A small-molecule ligand and the protein it binds are described below.
Small molecule (SMILES): CCCCCCCCCC(=O)OC[C@H]1O[C@H](O[C@H]2O[C@H](CO)[C@@H](O)[C@H](O)[C@H]2O)[C@H](O)[C@@H](O)[C@@H]1O

Binding-site contacts:
Ligand atom C6 contacts residue GLN554 of chain 1.B at 3.9 Å.
Ligand atom CBG contacts residue ILE636 of chain 1.B at 4.2 Å (hydrophobic).
Ligand atom C6 contacts residue PHE561 of chain 1.B at 3.4 Å (hydrophobic).
Ligand atom C6 contacts residue ILE557 of chain 1.B at 4.5 Å (hydrophobic).
Ligand atom C5 contacts residue GLN554 of chain 1.B at 4.5 Å.
Ligand atom O5 contacts residue PHE561 of chain 1.B at 3.0 Å.
Ligand atom CAZ contacts residue PHE561 of chain 1.B at 4.3 Å (hydrophobic).
Ligand atom C1 contacts residue ILE557 of chain 1.B at 4.2 Å (hydrophobic).
Ligand atom CBF contacts residue ALA568 of chain 1.B at 3.6 Å (hydrophobic).
Ligand atom O6 contacts residue SER423 of chain 1.B at 4.3 Å.
Ligand atom CBE contacts residue LEU564 of chain 1.B at 3.8 Å (hydrophobic).
Ligand atom C1 contacts residue PHE561 of chain 1.B at 4.1 Å (hydrophobic).
Ligand atom O5 contacts residue ILE557 of chain 1.B at 4.5 Å.
Ligand atom O6 contacts residue LEU424 of chain 1.B at 3.3 Å (h-bond).
Ligand atom CBG contacts residue ALA568 of chain 1.B at 3.9 Å (hydrophobic).
Ligand atom CBD contacts residue LEU564 of chain 1.B at 4.0 Å (hydrophobic).
Ligand atom C6 contacts residue LEU424 of chain 1.B at 4.2 Å (hydrophobic).
Ligand atom C5 contacts residue PHE561 of chain 1.B at 3.8 Å (hydrophobic).
Ligand atom CAY contacts residue PHE561 of chain 1.B at 4.3 Å (hydrophobic).
Ligand atom CBC contacts residue LEU564 of chain 1.B at 3.7 Å (hydrophobic).

Sequence of chain 1.B:
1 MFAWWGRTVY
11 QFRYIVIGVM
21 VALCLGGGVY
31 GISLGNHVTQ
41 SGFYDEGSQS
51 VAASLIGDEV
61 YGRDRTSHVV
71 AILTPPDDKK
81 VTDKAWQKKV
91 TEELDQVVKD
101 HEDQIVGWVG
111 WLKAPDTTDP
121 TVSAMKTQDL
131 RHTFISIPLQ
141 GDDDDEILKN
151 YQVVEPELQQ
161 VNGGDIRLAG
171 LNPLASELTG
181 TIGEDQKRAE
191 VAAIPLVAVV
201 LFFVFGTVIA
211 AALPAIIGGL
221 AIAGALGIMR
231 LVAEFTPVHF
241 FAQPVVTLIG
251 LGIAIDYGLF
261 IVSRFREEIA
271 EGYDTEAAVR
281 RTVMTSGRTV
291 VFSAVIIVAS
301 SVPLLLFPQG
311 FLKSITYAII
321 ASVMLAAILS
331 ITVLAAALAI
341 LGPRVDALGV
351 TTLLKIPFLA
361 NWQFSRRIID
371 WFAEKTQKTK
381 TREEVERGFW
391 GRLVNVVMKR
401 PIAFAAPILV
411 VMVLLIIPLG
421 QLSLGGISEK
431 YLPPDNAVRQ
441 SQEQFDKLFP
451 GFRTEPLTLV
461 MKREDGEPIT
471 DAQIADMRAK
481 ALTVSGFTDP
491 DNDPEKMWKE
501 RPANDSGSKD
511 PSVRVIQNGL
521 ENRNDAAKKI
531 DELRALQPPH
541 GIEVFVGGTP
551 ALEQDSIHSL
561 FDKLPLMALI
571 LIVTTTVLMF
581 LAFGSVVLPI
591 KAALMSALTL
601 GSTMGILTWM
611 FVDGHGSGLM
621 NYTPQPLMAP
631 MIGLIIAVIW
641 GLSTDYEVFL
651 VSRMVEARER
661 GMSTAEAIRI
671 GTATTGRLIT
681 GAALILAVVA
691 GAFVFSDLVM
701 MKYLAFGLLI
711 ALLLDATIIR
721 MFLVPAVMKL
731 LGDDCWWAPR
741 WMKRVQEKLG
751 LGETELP